The protein below binds the small molecule below.
Small molecule (SMILES): CC(=O)N[C@H]1[C@H](O[C@H]2[C@H](O)[C@@H](NC(C)=O)CO[C@@H]2CO)O[C@H](CO)[C@@H](O)[C@@H]1O

Sequence of chain 5.A:
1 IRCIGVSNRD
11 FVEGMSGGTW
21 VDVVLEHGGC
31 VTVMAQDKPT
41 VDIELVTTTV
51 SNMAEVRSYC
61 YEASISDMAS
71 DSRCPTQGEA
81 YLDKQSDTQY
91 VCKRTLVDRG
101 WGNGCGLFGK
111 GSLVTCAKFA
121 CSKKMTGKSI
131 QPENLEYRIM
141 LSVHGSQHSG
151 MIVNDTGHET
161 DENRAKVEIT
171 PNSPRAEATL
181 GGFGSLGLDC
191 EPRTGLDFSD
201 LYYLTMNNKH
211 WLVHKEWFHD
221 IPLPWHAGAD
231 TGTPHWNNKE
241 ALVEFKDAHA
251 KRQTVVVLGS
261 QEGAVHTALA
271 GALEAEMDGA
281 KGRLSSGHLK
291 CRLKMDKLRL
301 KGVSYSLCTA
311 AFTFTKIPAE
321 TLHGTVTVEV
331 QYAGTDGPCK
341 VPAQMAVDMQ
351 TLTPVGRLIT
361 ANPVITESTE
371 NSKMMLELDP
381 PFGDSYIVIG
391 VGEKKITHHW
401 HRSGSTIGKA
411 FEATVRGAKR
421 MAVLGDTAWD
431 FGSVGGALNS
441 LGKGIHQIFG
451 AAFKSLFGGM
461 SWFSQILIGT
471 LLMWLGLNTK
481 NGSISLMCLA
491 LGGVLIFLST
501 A

Binding-site contacts:
Ligand atom C8 contacts residue GLY150 of chain 5.A at 4.3 Å.
Ligand atom C6 contacts residue THR156 of chain 5.A at 4.2 Å.
Ligand atom C1 contacts residue ASN154 of chain 5.A at 2.6 Å.
Ligand atom O7 contacts residue ASN154 of chain 5.A at 1.3 Å (h-bond).
Ligand atom N2 contacts residue ASN154 of chain 5.A at 2.2 Å (h-bond).
Ligand atom C2 contacts residue ASN154 of chain 5.A at 2.9 Å.
Ligand atom C3 contacts residue ASN154 of chain 5.A at 4.3 Å.
Ligand atom O5 contacts residue ASN154 of chain 5.A at 3.7 Å.
Ligand atom C7 contacts residue ASN154 of chain 5.A at 1.9 Å.
Ligand atom O7 contacts residue GLY150 of chain 5.A at 4.2 Å.
Ligand atom O7 contacts residue VAL153 of chain 5.A at 2.8 Å (h-bond).
Ligand atom O5 contacts residue THR156 of chain 5.A at 3.9 Å.
Ligand atom C1 contacts residue THR156 of chain 5.A at 4.1 Å.
Ligand atom C7 contacts residue GLY150 of chain 5.A at 4.5 Å.
Ligand atom C5 contacts residue THR156 of chain 5.A at 3.7 Å.
Ligand atom C7 contacts residue VAL153 of chain 5.A at 4.0 Å (hydrophobic).
Ligand atom O7 contacts residue THR156 of chain 5.A at 4.2 Å.
Ligand atom C8 contacts residue ASN154 of chain 5.A at 3.4 Å.